The protein below binds the small molecule below.
Small molecule (SMILES): Cc1cn([C@H]2C[C@H](O[P](=O)(O)OC[C@H]3O[C@@H](n4ccc(N)nc4=O)C[C@@H]3O[P](=O)(O)OC[C@H]3O[C@@H](n4cnc5c(=O)nc(N)[nH]c54)C[C@@H]3O[P](=O)(O)OC[C@H]3O[C@@H](n4cnc5c(=O)nc(N)[nH]c54)C[C@@H]3O)[C@@H](CO[P](=O)(O)O[C@H]3C[C@H](n4cnc5c(=O)nc(N)[nH]c54)O[C@@H]3COP(=O)(O)O)O2)c(=O)[nH]c1=O

Binding-site contacts:
Ligand atom OP1 contacts residue VAL65 of chain 1.D at 3.5 Å (h-bond).
Ligand atom OP1 contacts residue GLY64 of chain 1.D at 2.8 Å (h-bond).
Ligand atom P contacts residue GLY64 of chain 1.D at 3.8 Å.
Ligand atom OP1 contacts residue PRO63 of chain 1.D at 3.6 Å.
Ligand atom C5' contacts residue GLY64 of chain 1.D at 3.3 Å.
Ligand atom OP1 contacts residue LYS68 of chain 1.D at 3.5 Å (salt-bridge).
Ligand atom C3' contacts residue LYS68 of chain 1.D at 3.8 Å.
Ligand atom OP2 contacts residue GLY66 of chain 1.D at 3.7 Å.
Ligand atom C3' contacts residue GLY66 of chain 1.D at 3.8 Å.
Ligand atom P contacts residue LYS68 of chain 1.D at 3.8 Å.
Ligand atom N3 contacts residue ALA38 of chain 1.D at 3.6 Å.
Ligand atom OP2 contacts residue THR67 of chain 1.D at 3.8 Å.
Ligand atom P contacts residue ILE69 of chain 1.D at 3.8 Å.
Ligand atom O4' contacts residue ALA38 of chain 1.D at 3.5 Å.
Ligand atom OP2 contacts residue LYS35 of chain 1.D at 3.6 Å.
Ligand atom OP1 contacts residue LYS68 of chain 1.D at 2.8 Å (salt-bridge).
Ligand atom O5' contacts residue GLY66 of chain 1.D at 3.7 Å.
Ligand atom OP1 contacts residue GLY66 of chain 1.D at 2.7 Å (h-bond).
Ligand atom N1 contacts residue HIS34 of chain 1.D at 4.0 Å.
Ligand atom OP2 contacts residue LYS68 of chain 1.D at 3.5 Å (salt-bridge).
Ligand atom C5' contacts residue GLY66 of chain 1.D at 3.6 Å.
Ligand atom C4' contacts residue GLY64 of chain 1.D at 3.3 Å.
Ligand atom O5' contacts residue LYS35 of chain 1.D at 3.8 Å.
Ligand atom OP1 contacts residue LEU62 of chain 1.D at 3.6 Å.
Ligand atom OP3 contacts residue LYS35 of chain 1.D at 2.6 Å (salt-bridge).
Ligand atom C5' contacts residue TYR39 of chain 1.D at 3.5 Å (hydrophobic).
Ligand atom OP2 contacts residue LYS68 of chain 1.D at 3.1 Å.
Ligand atom C8 contacts residue LYS35 of chain 1.D at 3.9 Å.
Ligand atom O3' contacts residue VAL65 of chain 1.D at 3.9 Å.
Ligand atom O3' contacts residue LYS68 of chain 1.D at 3.8 Å.
Ligand atom OP2 contacts residue VAL65 of chain 1.D at 3.8 Å.
Ligand atom P contacts residue LYS68 of chain 1.D at 3.6 Å.
Ligand atom P contacts residue GLY66 of chain 1.D at 3.7 Å.
Ligand atom O3' contacts residue GLY64 of chain 1.D at 3.5 Å.
Ligand atom O6 contacts residue HIS34 of chain 1.D at 3.8 Å.
Ligand atom OP1 contacts residue THR67 of chain 1.D at 3.6 Å.
Ligand atom P contacts residue LYS35 of chain 1.D at 3.7 Å.
Ligand atom O3' contacts residue ILE69 of chain 1.D at 3.5 Å.
Ligand atom C6 contacts residue HIS34 of chain 1.D at 3.9 Å.
Ligand atom OP1 contacts residue ILE69 of chain 1.D at 3.0 Å (h-bond).

Sequence of chain 1.D:
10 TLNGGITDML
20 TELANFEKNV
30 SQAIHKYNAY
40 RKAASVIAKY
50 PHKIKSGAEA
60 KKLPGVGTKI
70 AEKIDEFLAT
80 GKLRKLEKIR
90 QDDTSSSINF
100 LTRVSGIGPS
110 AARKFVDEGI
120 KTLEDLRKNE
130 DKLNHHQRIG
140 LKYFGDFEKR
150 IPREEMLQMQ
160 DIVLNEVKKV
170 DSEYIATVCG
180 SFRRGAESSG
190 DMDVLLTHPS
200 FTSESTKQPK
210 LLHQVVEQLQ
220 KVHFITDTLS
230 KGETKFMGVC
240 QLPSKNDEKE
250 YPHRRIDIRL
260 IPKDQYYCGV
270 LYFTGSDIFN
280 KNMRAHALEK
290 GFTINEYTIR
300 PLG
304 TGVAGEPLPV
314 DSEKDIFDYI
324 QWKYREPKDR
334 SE